Sequence of chain 1.A:
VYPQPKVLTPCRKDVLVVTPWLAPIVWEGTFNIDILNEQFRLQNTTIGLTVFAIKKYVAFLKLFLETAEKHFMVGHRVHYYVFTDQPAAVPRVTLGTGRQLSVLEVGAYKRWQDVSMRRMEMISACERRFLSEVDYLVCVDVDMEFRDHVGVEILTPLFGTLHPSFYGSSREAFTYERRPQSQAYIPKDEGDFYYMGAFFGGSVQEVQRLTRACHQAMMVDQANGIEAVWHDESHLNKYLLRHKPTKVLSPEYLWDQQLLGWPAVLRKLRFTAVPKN

Binding-site contacts:
Ligand atom C2 contacts residue HIS171 of chain 1.A at 3.7 Å.
Ligand atom C3 contacts residue UDP1 of chain 1.B at 4.3 Å.
Ligand atom C6 contacts residue HIS171 of chain 1.A at 4.0 Å.
Ligand atom O6 contacts residue THR183 of chain 1.A at 2.6 Å (h-bond).
Ligand atom C5 contacts residue TRP238 of chain 1.A at 3.6 Å (hydrophobic).
Ligand atom O4 contacts residue GLU241 of chain 1.A at 2.8 Å (salt-bridge).
Ligand atom C6 contacts residue TYR202 of chain 1.A at 3.6 Å (hydrophobic).
Ligand atom C6 contacts residue THR183 of chain 1.A at 3.2 Å.
Ligand atom O6 contacts residue TRP238 of chain 1.A at 3.7 Å.
Ligand atom O6 contacts residue GLU241 of chain 1.A at 4.5 Å.
Ligand atom C4 contacts residue HIS171 of chain 1.A at 3.8 Å.
Ligand atom C3 contacts residue HIS171 of chain 1.A at 4.3 Å.
Ligand atom C5 contacts residue HIS171 of chain 1.A at 3.9 Å.
Ligand atom C4 contacts residue GLU241 of chain 1.A at 3.6 Å.
Ligand atom C2 contacts residue MET204 of chain 1.A at 4.5 Å (hydrophobic).
Ligand atom O3 contacts residue UDP1 of chain 1.B at 3.1 Å (h-bond).
Ligand atom O6 contacts residue PHE174 of chain 1.A at 3.3 Å.
Ligand atom O5 contacts residue PHE174 of chain 1.A at 4.0 Å.
Ligand atom C6 contacts residue GLU241 of chain 1.A at 3.3 Å.
Ligand atom C3 contacts residue TRP238 of chain 1.A at 4.0 Å (hydrophobic).
Ligand atom C6 contacts residue TRP238 of chain 1.A at 3.5 Å (hydrophobic).
Ligand atom O6 contacts residue TYR202 of chain 1.A at 4.2 Å.
Ligand atom C4 contacts residue TRP238 of chain 1.A at 3.7 Å (hydrophobic).
Ligand atom O3 contacts residue MET204 of chain 1.A at 4.2 Å.
Ligand atom O5 contacts residue HIS171 of chain 1.A at 3.2 Å (h-bond).
Ligand atom O4 contacts residue HIS171 of chain 1.A at 2.8 Å (h-bond).
Ligand atom O1 contacts residue SER173 of chain 1.A at 4.0 Å.
Ligand atom C6 contacts residue PHE174 of chain 1.A at 4.3 Å (hydrophobic).
Ligand atom O1 contacts residue HIS171 of chain 1.A at 3.7 Å.
Ligand atom C5 contacts residue GLU241 of chain 1.A at 4.0 Å.
Ligand atom O6 contacts residue HIS171 of chain 1.A at 4.3 Å.
Ligand atom C1 contacts residue HIS171 of chain 1.A at 3.8 Å.
Ligand atom O4 contacts residue MET204 of chain 1.A at 4.2 Å.

The small molecule below binds the protein below.
Small molecule (SMILES): OC[C@H]1O[C@@H](O)[C@H](O)[C@@H](O)[C@H]1O